Sequence of chain 1.A:
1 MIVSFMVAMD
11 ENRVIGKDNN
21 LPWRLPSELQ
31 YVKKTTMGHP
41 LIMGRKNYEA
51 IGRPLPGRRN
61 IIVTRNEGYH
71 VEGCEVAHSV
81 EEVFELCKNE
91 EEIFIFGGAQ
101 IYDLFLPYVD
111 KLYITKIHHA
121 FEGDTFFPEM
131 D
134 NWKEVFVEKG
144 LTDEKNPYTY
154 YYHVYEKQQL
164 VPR

The small molecule below binds the protein below.
Small molecule (SMILES): COc1cc(Cc2cnc(N)nc2N)cc(OC)c1OC

Binding-site contacts:
Ligand atom N4 contacts residue VAL7 of chain 1.A at 3.7 Å.
Ligand atom N4 contacts residue ALA8 of chain 1.A at 3.6 Å.
Ligand atom C6 contacts residue VAL7 of chain 1.A at 3.9 Å (hydrophobic).
Ligand atom C12 contacts residue LEU21 of chain 1.A at 3.9 Å (hydrophobic).
Ligand atom N4 contacts residue VAL32 of chain 1.A at 3.0 Å.
Ligand atom O19 contacts residue LEU55 of chain 1.A at 3.8 Å.
Ligand atom C11 contacts residue ILE51 of chain 1.A at 3.6 Å (hydrophobic).
Ligand atom C9 contacts residue PHE96 of chain 1.A at 3.3 Å (hydrophobic).
Ligand atom C10 contacts residue PHE96 of chain 1.A at 3.7 Å (hydrophobic).
Ligand atom N5 contacts residue VAL7 of chain 1.A at 3.2 Å.
Ligand atom N7 contacts residue TYR102 of chain 1.A at 3.5 Å (h-bond).
Ligand atom N2 contacts residue VAL32 of chain 1.A at 2.9 Å.
Ligand atom C6 contacts residue MET6 of chain 1.A at 3.0 Å (hydrophobic).
Ligand atom N4 contacts residue GLU28 of chain 1.A at 3.3 Å (salt-bridge).
Ligand atom C6 contacts residue PHE96 of chain 1.A at 3.6 Å (hydrophobic).
Ligand atom C1 contacts residue PHE96 of chain 1.A at 3.5 Å (hydrophobic).
Ligand atom N7 contacts residue VAL7 of chain 1.A at 3.6 Å.
Ligand atom N5 contacts residue ALA8 of chain 1.A at 3.1 Å (h-bond).
Ligand atom C3 contacts residue VAL32 of chain 1.A at 3.4 Å (hydrophobic).
Ligand atom N2 contacts residue GLU28 of chain 1.A at 3.7 Å.
Ligand atom C3 contacts residue ALA8 of chain 1.A at 3.7 Å (hydrophobic).
Ligand atom N4 contacts residue MET6 of chain 1.A at 3.4 Å (h-bond).
Ligand atom C17 contacts residue ILE51 of chain 1.A at 3.3 Å (hydrophobic).
Ligand atom C20 contacts residue LEU55 of chain 1.A at 3.6 Å (hydrophobic).
Ligand atom C18 contacts residue ILE51 of chain 1.A at 3.8 Å (hydrophobic).
Ligand atom C14 contacts residue ILE51 of chain 1.A at 3.6 Å (hydrophobic).
Ligand atom C8 contacts residue PHE96 of chain 1.A at 3.7 Å (hydrophobic).
Ligand atom N5 contacts residue MET6 of chain 1.A at 2.9 Å (h-bond).
Ligand atom C21 contacts residue PHE96 of chain 1.A at 3.3 Å (hydrophobic).
Ligand atom N7 contacts residue PHE96 of chain 1.A at 2.5 Å (h-bond).
Ligand atom N7 contacts residue MET6 of chain 1.A at 2.6 Å (h-bond).
Ligand atom C12 contacts residue ILE51 of chain 1.A at 3.5 Å (hydrophobic).
Ligand atom C15 contacts residue ILE51 of chain 1.A at 3.5 Å (hydrophobic).
Ligand atom C1 contacts residue VAL32 of chain 1.A at 3.6 Å (hydrophobic).
Ligand atom C14 contacts residue ALA50 of chain 1.A at 3.6 Å (hydrophobic).
Ligand atom C14 contacts residue LEU21 of chain 1.A at 3.6 Å (hydrophobic).
Ligand atom C3 contacts residue VAL7 of chain 1.A at 3.9 Å (hydrophobic).
Ligand atom O13 contacts residue LEU21 of chain 1.A at 3.8 Å.
Ligand atom C3 contacts residue MET6 of chain 1.A at 3.5 Å (hydrophobic).
Ligand atom C6 contacts residue ALA8 of chain 1.A at 3.9 Å (hydrophobic).